The small molecule below binds the protein below.
Small molecule (SMILES): CC(=O)N[C@@H]1[C@@H](O)[C@H](O)[C@@H](CO)O[C@H]1O

Sequence of chain 1.A:
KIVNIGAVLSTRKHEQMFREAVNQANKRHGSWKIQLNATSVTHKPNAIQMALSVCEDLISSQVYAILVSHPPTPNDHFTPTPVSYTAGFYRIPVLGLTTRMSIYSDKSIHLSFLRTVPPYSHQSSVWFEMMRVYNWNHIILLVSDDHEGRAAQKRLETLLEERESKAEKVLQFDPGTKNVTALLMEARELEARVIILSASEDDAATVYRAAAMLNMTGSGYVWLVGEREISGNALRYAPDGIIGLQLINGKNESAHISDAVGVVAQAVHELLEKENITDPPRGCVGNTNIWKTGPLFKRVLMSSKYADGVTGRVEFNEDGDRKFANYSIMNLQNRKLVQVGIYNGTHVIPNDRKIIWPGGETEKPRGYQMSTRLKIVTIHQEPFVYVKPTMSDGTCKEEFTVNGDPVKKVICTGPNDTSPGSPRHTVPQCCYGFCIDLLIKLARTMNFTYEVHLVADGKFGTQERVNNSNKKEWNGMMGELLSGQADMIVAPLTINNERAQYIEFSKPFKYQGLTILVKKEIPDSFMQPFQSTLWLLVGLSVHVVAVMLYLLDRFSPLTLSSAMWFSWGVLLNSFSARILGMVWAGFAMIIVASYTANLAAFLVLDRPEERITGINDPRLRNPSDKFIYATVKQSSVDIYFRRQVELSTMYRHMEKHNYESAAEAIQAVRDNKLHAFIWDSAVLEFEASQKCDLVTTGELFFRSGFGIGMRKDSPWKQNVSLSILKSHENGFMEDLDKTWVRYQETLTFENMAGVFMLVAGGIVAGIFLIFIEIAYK

Binding-site contacts:
Ligand atom C6 contacts residue THR370 of chain 1.A at 3.7 Å.
Ligand atom O6 contacts residue PHE348 of chain 1.A at 4.3 Å.
Ligand atom C5 contacts residue ASN368 of chain 1.A at 3.6 Å.
Ligand atom C4 contacts residue HIS371 of chain 1.A at 3.7 Å.
Ligand atom C4 contacts residue ASN368 of chain 1.A at 4.3 Å.
Ligand atom C5 contacts residue HIS371 of chain 1.A at 4.4 Å.
Ligand atom C7 contacts residue ILE373 of chain 1.A at 3.8 Å (hydrophobic).
Ligand atom O5 contacts residue ASN368 of chain 1.A at 2.4 Å (h-bond).
Ligand atom O5 contacts residue HIS371 of chain 1.A at 4.0 Å.
Ligand atom O5 contacts residue GLY369 of chain 1.A at 4.4 Å.
Ligand atom C2 contacts residue ASN368 of chain 1.A at 2.6 Å.
Ligand atom O6 contacts residue THR370 of chain 1.A at 4.1 Å.
Ligand atom O3 contacts residue HIS371 of chain 1.A at 3.3 Å.
Ligand atom C3 contacts residue ASN368 of chain 1.A at 3.9 Å.
Ligand atom C7 contacts residue ASN368 of chain 1.A at 3.4 Å.
Ligand atom O7 contacts residue HIS371 of chain 1.A at 4.3 Å.
Ligand atom C1 contacts residue HIS371 of chain 1.A at 4.5 Å.
Ligand atom C8 contacts residue ASN368 of chain 1.A at 4.4 Å.
Ligand atom N2 contacts residue ASN368 of chain 1.A at 3.0 Å (h-bond).
Ligand atom O7 contacts residue ASN368 of chain 1.A at 3.3 Å.
Ligand atom C1 contacts residue ASN368 of chain 1.A at 1.5 Å.
Ligand atom C8 contacts residue ILE373 of chain 1.A at 3.9 Å (hydrophobic).
Ligand atom O7 contacts residue ILE373 of chain 1.A at 3.3 Å.
Ligand atom C3 contacts residue HIS371 of chain 1.A at 4.0 Å.
Ligand atom C2 contacts residue HIS371 of chain 1.A at 3.8 Å.